The protein below binds the small molecule below.
Small molecule (SMILES): Cc1cc(CCCCCOc2ccc(C3=N[C@@H](C)CO3)cc2)on1

Binding-site contacts:
Ligand atom C4B contacts residue PHE186 of chain 58.A at 3.9 Å (hydrophobic).
Ligand atom C5B contacts residue PHE186 of chain 58.A at 3.9 Å (hydrophobic).
Ligand atom C5B contacts residue MET224 of chain 58.A at 3.2 Å (hydrophobic).
Ligand atom N3A contacts residue TYR152 of chain 58.A at 3.6 Å.
Ligand atom C2B contacts residue VAL188 of chain 58.A at 3.3 Å (hydrophobic).
Ligand atom C5A contacts residue PHE186 of chain 58.A at 3.7 Å (hydrophobic).
Ligand atom CM1 contacts residue SER175 of chain 58.A at 3.9 Å.
Ligand atom C4 contacts residue LEU106 of chain 58.A at 3.6 Å (hydrophobic).
Ligand atom O1B contacts residue TYR128 of chain 58.A at 3.4 Å (h-bond).
Ligand atom C4C contacts residue TYR197 of chain 58.A at 4.0 Å (hydrophobic).
Ligand atom C4 contacts residue PHE124 of chain 58.A at 3.9 Å (hydrophobic).
Ligand atom C6B contacts residue ILE104 of chain 58.A at 3.6 Å (hydrophobic).
Ligand atom C4 contacts residue TYR197 of chain 58.A at 3.9 Å (hydrophobic).
Ligand atom C2A contacts residue PHE186 of chain 58.A at 3.6 Å (hydrophobic).
Ligand atom C3B contacts residue TYR152 of chain 58.A at 3.6 Å (hydrophobic).
Ligand atom C5C contacts residue VAL191 of chain 58.A at 3.7 Å (hydrophobic).
Ligand atom N2 contacts residue ASN219 of chain 58.A at 3.0 Å (h-bond).
Ligand atom O1 contacts residue ASN219 of chain 58.A at 3.9 Å.
Ligand atom C5A contacts residue VAL176 of chain 58.A at 3.8 Å (hydrophobic).
Ligand atom C1B contacts residue TYR128 of chain 58.A at 3.7 Å (hydrophobic).
Ligand atom C4C contacts residue VAL191 of chain 58.A at 3.3 Å (hydrophobic).
Ligand atom C1B contacts residue ILE104 of chain 58.A at 4.0 Å (hydrophobic).
Ligand atom N3A contacts residue ALA24 of chain 58.C at 3.9 Å.
Ligand atom CM1 contacts residue LEU14 of chain 59.C at 3.3 Å (hydrophobic).
Ligand atom C1C contacts residue LEU106 of chain 58.A at 3.6 Å (hydrophobic).
Ligand atom C6B contacts residue MET224 of chain 58.A at 3.6 Å (hydrophobic).
Ligand atom C2C contacts residue TYR197 of chain 58.A at 3.8 Å (hydrophobic).
Ligand atom C4B contacts residue TYR152 of chain 58.A at 4.0 Å (hydrophobic).
Ligand atom C3B contacts residue VAL188 of chain 58.A at 3.5 Å (hydrophobic).
Ligand atom C3 contacts residue ASN219 of chain 58.A at 3.9 Å.
Ligand atom C3C contacts residue TYR128 of chain 58.A at 3.3 Å (hydrophobic).
Ligand atom C6B contacts residue TYR128 of chain 58.A at 3.4 Å (hydrophobic).
Ligand atom C4A contacts residue PRO174 of chain 58.A at 3.4 Å (hydrophobic).
Ligand atom C2A contacts residue TYR152 of chain 58.A at 3.8 Å (hydrophobic).
Ligand atom O1A contacts residue PHE186 of chain 58.A at 3.2 Å.
Ligand atom C1B contacts residue VAL188 of chain 58.A at 3.7 Å (hydrophobic).
Ligand atom CM1 contacts residue VAL176 of chain 58.A at 3.4 Å (hydrophobic).
Ligand atom C5 contacts residue LEU106 of chain 58.A at 3.8 Å (hydrophobic).
Ligand atom CM1 contacts residue PRO174 of chain 58.A at 3.8 Å (hydrophobic).
Ligand atom N3A contacts residue PRO174 of chain 58.A at 3.9 Å.

Sequence of chain 58.C:
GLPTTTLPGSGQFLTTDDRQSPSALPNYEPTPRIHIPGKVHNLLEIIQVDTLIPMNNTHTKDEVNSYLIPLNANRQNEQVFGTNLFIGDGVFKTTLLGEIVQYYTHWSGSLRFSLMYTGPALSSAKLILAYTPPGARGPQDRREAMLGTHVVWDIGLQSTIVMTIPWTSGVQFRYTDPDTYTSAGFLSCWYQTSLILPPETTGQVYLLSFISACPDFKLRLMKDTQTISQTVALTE

Sequence of chain 58.A:
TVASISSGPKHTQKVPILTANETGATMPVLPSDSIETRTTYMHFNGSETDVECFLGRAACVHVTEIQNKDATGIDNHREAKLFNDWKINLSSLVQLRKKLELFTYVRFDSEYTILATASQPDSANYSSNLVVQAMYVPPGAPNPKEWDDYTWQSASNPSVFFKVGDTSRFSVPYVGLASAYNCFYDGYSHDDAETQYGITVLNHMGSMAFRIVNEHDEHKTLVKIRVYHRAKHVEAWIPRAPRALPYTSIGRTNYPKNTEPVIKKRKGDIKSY

Sequence of chain 59.C:
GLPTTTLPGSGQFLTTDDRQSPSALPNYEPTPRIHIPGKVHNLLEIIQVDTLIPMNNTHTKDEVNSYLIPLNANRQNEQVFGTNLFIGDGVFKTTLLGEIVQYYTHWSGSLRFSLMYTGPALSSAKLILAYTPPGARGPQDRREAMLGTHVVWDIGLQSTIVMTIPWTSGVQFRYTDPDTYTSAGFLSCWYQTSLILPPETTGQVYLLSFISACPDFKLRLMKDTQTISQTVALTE